Sequence of chain 2.C:
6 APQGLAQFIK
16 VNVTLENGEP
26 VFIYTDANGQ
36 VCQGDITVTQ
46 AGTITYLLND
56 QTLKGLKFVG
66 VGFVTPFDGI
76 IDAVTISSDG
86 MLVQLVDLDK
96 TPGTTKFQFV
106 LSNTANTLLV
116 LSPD

This protein binds this small molecule.
Small molecule (SMILES): CC[C@H](C)[C@H](NC(=O)[C@H](C)NC(=O)[C@@H]1CCCN1)C(=O)N[C@H](C(=O)N[C@@H](CC(N)=O)C(=O)N[C@@H](CCCN=C(N)N)C(=O)N1CCC[C@H]1C=O)[C@@H](C)CC

Binding-site contacts:
Ligand atom CA contacts residue GLY98 of chain 2.C at 3.6 Å.
Ligand atom CB contacts residue THR96 of chain 2.C at 3.2 Å.
Ligand atom N contacts residue ASP94 of chain 2.C at 3.5 Å (salt-bridge).
Ligand atom ND2 contacts residue ASP92 of chain 2.C at 3.1 Å (salt-bridge).
Ligand atom N contacts residue PHE102 of chain 2.C at 3.0 Å (h-bond).
Ligand atom CD contacts residue PRO97 of chain 2.C at 3.3 Å (hydrophobic).
Ligand atom O contacts residue ASP40 of chain 2.C at 3.3 Å.
Ligand atom O contacts residue ASP94 of chain 2.C at 3.0 Å (salt-bridge).
Ligand atom O contacts residue LYS101 of chain 2.C at 3.5 Å.
Ligand atom O contacts residue GLY98 of chain 2.C at 3.2 Å (h-bond).
Ligand atom N contacts residue ASP40 of chain 2.C at 2.8 Å (salt-bridge).
Ligand atom CG contacts residue ASP92 of chain 2.C at 3.5 Å.
Ligand atom CB contacts residue GLY98 of chain 2.C at 3.5 Å.
Ligand atom O contacts residue VAL43 of chain 2.C at 3.5 Å (h-bond).
Ligand atom N contacts residue GLY98 of chain 2.C at 2.8 Å (h-bond).
Ligand atom CG contacts residue ASP94 of chain 2.C at 3.4 Å.
Ligand atom CA contacts residue ASP94 of chain 2.C at 3.5 Å.
Ligand atom ND2 contacts residue ILE75 of chain 2.C at 3.2 Å (h-bond).
Ligand atom O contacts residue PHE102 of chain 2.C at 2.9 Å (h-bond).
Ligand atom O contacts residue VAL43 of chain 2.C at 2.8 Å (h-bond).
Ligand atom N contacts residue ILE41 of chain 2.C at 2.9 Å (h-bond).
Ligand atom O contacts residue ILE41 of chain 2.C at 3.1 Å (h-bond).
Ligand atom CB contacts residue ASP94 of chain 2.C at 3.3 Å.
Ligand atom CG2 contacts residue ASP92 of chain 2.C at 3.4 Å.
Ligand atom CD contacts residue ASP94 of chain 2.C at 3.4 Å.
Ligand atom N contacts residue VAL43 of chain 2.C at 2.9 Å (h-bond).
Ligand atom CA contacts residue THR100 of chain 2.C at 3.2 Å.
Ligand atom CB contacts residue THR100 of chain 2.C at 3.3 Å.
Ligand atom N contacts residue THR100 of chain 2.C at 3.0 Å (h-bond).
Ligand atom O contacts residue THR42 of chain 2.C at 3.4 Å.
Ligand atom ND2 contacts residue THR96 of chain 2.C at 2.9 Å (h-bond).
Ligand atom CG contacts residue THR96 of chain 2.C at 3.5 Å.
Ligand atom OD1 contacts residue ASP92 of chain 2.C at 2.6 Å (salt-bridge).
Ligand atom O contacts residue THR100 of chain 2.C at 3.0 Å (h-bond).
Ligand atom CG contacts residue PRO97 of chain 2.C at 3.5 Å (hydrophobic).
Ligand atom O contacts residue THR99 of chain 2.C at 3.3 Å.
Ligand atom CA contacts residue ILE41 of chain 2.C at 3.3 Å (hydrophobic).
Ligand atom CG contacts residue TYR29 of chain 2.C at 3.5 Å (hydrophobic).
Ligand atom O contacts residue THR44 of chain 2.C at 3.3 Å.
Ligand atom CG contacts residue ASP94 of chain 2.C at 3.6 Å.